A small-molecule ligand and the protein it binds are described below.
Small molecule (SMILES): Cc1cc(N)nc(CCc2cncc(CCc3cc(C)cc(N)n3)c2)c1

Sequence of chain 1.B:
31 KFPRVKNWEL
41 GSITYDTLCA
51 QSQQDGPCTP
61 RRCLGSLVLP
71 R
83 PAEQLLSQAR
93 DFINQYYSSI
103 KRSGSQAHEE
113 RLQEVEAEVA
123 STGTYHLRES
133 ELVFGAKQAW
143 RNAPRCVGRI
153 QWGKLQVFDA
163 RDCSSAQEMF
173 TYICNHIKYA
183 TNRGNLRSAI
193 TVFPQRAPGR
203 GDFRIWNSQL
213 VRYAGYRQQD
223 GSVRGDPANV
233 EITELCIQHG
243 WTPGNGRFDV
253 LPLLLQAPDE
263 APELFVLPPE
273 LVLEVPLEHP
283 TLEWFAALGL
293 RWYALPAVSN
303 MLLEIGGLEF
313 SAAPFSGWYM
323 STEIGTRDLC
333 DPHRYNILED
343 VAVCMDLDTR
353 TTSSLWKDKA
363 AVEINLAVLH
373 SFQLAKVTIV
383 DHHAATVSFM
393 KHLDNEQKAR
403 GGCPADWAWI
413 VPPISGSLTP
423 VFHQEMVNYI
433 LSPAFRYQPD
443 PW

Sequence of chain 1.A:
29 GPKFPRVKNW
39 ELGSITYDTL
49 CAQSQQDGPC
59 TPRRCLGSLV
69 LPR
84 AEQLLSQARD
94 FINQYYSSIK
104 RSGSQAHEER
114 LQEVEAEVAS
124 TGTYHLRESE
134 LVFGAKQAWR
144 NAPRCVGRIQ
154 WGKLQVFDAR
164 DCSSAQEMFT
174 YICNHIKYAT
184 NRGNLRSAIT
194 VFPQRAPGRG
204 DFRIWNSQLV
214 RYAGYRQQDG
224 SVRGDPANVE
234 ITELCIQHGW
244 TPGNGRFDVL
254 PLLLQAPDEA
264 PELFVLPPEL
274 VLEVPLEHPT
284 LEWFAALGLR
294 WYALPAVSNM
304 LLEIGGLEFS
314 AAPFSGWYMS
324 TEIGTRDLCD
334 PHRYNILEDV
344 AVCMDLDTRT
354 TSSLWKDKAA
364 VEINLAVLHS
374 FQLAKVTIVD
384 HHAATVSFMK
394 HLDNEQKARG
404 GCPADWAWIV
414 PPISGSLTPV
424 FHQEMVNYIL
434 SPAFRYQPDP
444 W

Binding-site contacts:
Ligand atom N02 contacts residue HEM1 of chain 1.J at 3.4 Å.
Ligand atom C03 contacts residue HEM1 of chain 1.J at 3.3 Å.
Ligand atom C08 contacts residue HEM1 of chain 1.J at 3.5 Å.
Ligand atom N02 contacts residue TYR321 of chain 1.B at 3.6 Å.
Ligand atom N02 contacts residue MET322 of chain 1.B at 3.8 Å.
Ligand atom N22 contacts residue ARG147 of chain 1.B at 3.7 Å.
Ligand atom N02 contacts residue TRP320 of chain 1.B at 2.7 Å (h-bond).
Ligand atom C09 contacts residue VAL300 of chain 1.B at 3.6 Å (hydrophobic).
Ligand atom C22 contacts residue HEM1 of chain 1.J at 3.6 Å.
Ligand atom C02 contacts residue GLU325 of chain 1.B at 3.5 Å.
Ligand atom C27 contacts residue TRP38 of chain 1.A at 3.6 Å (hydrophobic).
Ligand atom C16 contacts residue HEM1 of chain 1.J at 3.8 Å.
Ligand atom C07 contacts residue HEM1 of chain 1.J at 3.5 Å.
Ligand atom C06 contacts residue GLU325 of chain 1.B at 3.5 Å.
Ligand atom C14 contacts residue HEM1 of chain 1.J at 3.3 Å.
Ligand atom C07 contacts residue PHE317 of chain 1.B at 3.7 Å (hydrophobic).
Ligand atom C05 contacts residue VAL300 of chain 1.B at 3.8 Å (hydrophobic).
Ligand atom N22 contacts residue HEM1 of chain 1.J at 3.1 Å (h-bond).
Ligand atom C02 contacts residue PRO298 of chain 1.B at 3.8 Å (hydrophobic).
Ligand atom C24 contacts residue TYR439 of chain 1.B at 3.8 Å (hydrophobic).
Ligand atom C02 contacts residue TRP320 of chain 1.B at 3.7 Å (hydrophobic).
Ligand atom C08 contacts residue GLU325 of chain 1.B at 3.4 Å.
Ligand atom C26 contacts residue HEM1 of chain 1.J at 3.7 Å.
Ligand atom C22 contacts residue TYR439 of chain 1.B at 3.8 Å (hydrophobic).
Ligand atom C12 contacts residue GLN211 of chain 1.B at 3.1 Å.
Ligand atom C15 contacts residue HEM1 of chain 1.J at 3.3 Å.
Ligand atom N21 contacts residue HEM1 of chain 1.J at 2.8 Å (h-bond).
Ligand atom C27 contacts residue LEU69 of chain 1.B at 3.7 Å (hydrophobic).
Ligand atom C07 contacts residue GLY319 of chain 1.B at 3.7 Å.
Ligand atom C18 contacts residue HEM1 of chain 1.J at 3.7 Å.
Ligand atom C23 contacts residue VAL68 of chain 1.B at 3.7 Å (hydrophobic).
Ligand atom C07 contacts residue PRO298 of chain 1.B at 3.9 Å (hydrophobic).
Ligand atom C03 contacts residue PRO298 of chain 1.B at 3.8 Å (hydrophobic).
Ligand atom C13 contacts residue HEM1 of chain 1.J at 3.7 Å.
Ligand atom N02 contacts residue GLU325 of chain 1.B at 2.7 Å (salt-bridge).
Ligand atom C23 contacts residue TYR439 of chain 1.B at 3.6 Å (hydrophobic).
Ligand atom N01 contacts residue GLU325 of chain 1.B at 2.6 Å (salt-bridge).
Ligand atom C02 contacts residue HEM1 of chain 1.J at 3.7 Å.
Ligand atom N11 contacts residue GLN211 of chain 1.B at 3.3 Å (h-bond).
Ligand atom C17 contacts residue HEM1 of chain 1.J at 3.3 Å.